The protein below binds the small molecule below.
Small molecule (SMILES): CC(=O)N[C@@H]1[C@@H](O)[C@H](O)[C@@H](CO)O[C@H]1O

Binding-site contacts:
Ligand atom C3 contacts residue ASN107 of chain 1.D at 3.8 Å.
Ligand atom C8 contacts residue ASN107 of chain 1.D at 4.1 Å.
Ligand atom N2 contacts residue ASN107 of chain 1.D at 2.8 Å (h-bond).
Ligand atom C7 contacts residue ASN107 of chain 1.D at 3.2 Å.
Ligand atom C2 contacts residue ASN107 of chain 1.D at 2.4 Å.
Ligand atom O7 contacts residue ASN107 of chain 1.D at 3.2 Å (h-bond).
Ligand atom O5 contacts residue ASN107 of chain 1.D at 2.4 Å (h-bond).
Ligand atom C7 contacts residue GLU110 of chain 1.D at 4.5 Å.
Ligand atom C4 contacts residue ASN107 of chain 1.D at 4.2 Å.
Ligand atom O7 contacts residue SER109 of chain 1.D at 4.4 Å.
Ligand atom C5 contacts residue ASN107 of chain 1.D at 3.7 Å.
Ligand atom C8 contacts residue GLU110 of chain 1.D at 3.1 Å.
Ligand atom C1 contacts residue ASN107 of chain 1.D at 1.4 Å.

Sequence of chain 1.D:
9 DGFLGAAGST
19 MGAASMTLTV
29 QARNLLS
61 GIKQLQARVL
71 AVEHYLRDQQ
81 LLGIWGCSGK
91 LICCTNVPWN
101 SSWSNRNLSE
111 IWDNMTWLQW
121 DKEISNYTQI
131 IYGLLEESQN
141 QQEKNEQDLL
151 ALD